Sequence of chain 5.A:
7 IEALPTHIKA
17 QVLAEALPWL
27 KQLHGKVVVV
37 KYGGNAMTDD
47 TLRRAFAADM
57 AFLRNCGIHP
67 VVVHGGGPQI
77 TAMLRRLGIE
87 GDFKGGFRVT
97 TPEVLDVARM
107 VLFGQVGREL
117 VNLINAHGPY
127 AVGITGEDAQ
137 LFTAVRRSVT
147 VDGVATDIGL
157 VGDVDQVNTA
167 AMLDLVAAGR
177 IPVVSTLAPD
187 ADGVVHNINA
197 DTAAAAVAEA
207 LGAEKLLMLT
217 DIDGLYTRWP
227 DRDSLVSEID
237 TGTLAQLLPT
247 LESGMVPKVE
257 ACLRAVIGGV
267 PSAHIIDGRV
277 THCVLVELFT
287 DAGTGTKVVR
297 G

Sequence of chain 2.A:
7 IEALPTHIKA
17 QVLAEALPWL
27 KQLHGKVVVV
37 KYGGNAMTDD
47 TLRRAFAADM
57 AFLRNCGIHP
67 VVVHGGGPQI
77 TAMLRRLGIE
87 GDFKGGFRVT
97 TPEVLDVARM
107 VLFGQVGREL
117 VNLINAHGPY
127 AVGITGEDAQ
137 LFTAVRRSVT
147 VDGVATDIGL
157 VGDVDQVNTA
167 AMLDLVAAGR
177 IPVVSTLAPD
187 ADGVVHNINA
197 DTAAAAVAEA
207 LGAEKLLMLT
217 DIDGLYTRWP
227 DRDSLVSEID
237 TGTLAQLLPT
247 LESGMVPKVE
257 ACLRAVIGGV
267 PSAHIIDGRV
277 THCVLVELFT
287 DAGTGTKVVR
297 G

Binding-site contacts:
Ligand atom C11 contacts residue PIY1 of chain 5.D at 0.5 Å.
Ligand atom C7 contacts residue VAL128 of chain 5.A at 3.6 Å (hydrophobic).
Ligand atom C9 contacts residue PIY1 of chain 5.D at 0.8 Å.
Ligand atom C7 contacts residue VAL128 of chain 2.A at 4.0 Å (hydrophobic).
Ligand atom N1 contacts residue LEU171 of chain 5.A at 3.6 Å.
Ligand atom C2 contacts residue PIY1 of chain 5.D at 0.3 Å.
Ligand atom C8 contacts residue VAL128 of chain 5.A at 3.6 Å (hydrophobic).
Ligand atom C5 contacts residue ILE130 of chain 5.A at 3.5 Å (hydrophobic).
Ligand atom N1 contacts residue LEU171 of chain 2.A at 3.9 Å.
Ligand atom C2 contacts residue LEU171 of chain 2.A at 4.0 Å (hydrophobic).
Ligand atom C4 contacts residue PIY1 of chain 5.D at 0.8 Å.
Ligand atom C9 contacts residue ALA135 of chain 2.A at 4.1 Å (hydrophobic).
Ligand atom C9 contacts residue LEU137 of chain 2.A at 3.9 Å (hydrophobic).
Ligand atom C7 contacts residue ILE130 of chain 2.A at 3.6 Å (hydrophobic).
Ligand atom C5 contacts residue PIY1 of chain 5.D at 0.6 Å.
Ligand atom N3 contacts residue VAL128 of chain 5.A at 3.8 Å.
Ligand atom C7 contacts residue PIY1 of chain 5.D at 0.5 Å.
Ligand atom C8 contacts residue LEU171 of chain 2.A at 4.2 Å (hydrophobic).
Ligand atom C9 contacts residue VAL128 of chain 5.A at 3.7 Å (hydrophobic).
Ligand atom C8 contacts residue LEU137 of chain 2.A at 3.8 Å (hydrophobic).
Ligand atom C8 contacts residue PIY1 of chain 5.D at 0.6 Å.
Ligand atom C2 contacts residue VAL128 of chain 5.A at 4.1 Å (hydrophobic).
Ligand atom N1 contacts residue PIY1 of chain 5.D at 0.5 Å.
Ligand atom C6 contacts residue LEU171 of chain 5.A at 4.0 Å (hydrophobic).
Ligand atom C5 contacts residue VAL128 of chain 2.A at 3.5 Å (hydrophobic).
Ligand atom C10 contacts residue VAL128 of chain 5.A at 4.1 Å (hydrophobic).
Ligand atom C2 contacts residue VAL128 of chain 2.A at 3.8 Å (hydrophobic).
Ligand atom C2 contacts residue LEU171 of chain 5.A at 3.8 Å (hydrophobic).
Ligand atom C6 contacts residue LEU171 of chain 2.A at 3.7 Å (hydrophobic).
Ligand atom N3 contacts residue PIY1 of chain 5.D at 0.5 Å.
Ligand atom C11 contacts residue LEU171 of chain 5.A at 3.6 Å (hydrophobic).
Ligand atom C10 contacts residue PIY1 of chain 5.D at 1.2 Å.
Ligand atom C4 contacts residue VAL128 of chain 2.A at 3.6 Å (hydrophobic).
Ligand atom N3 contacts residue ILE130 of chain 5.A at 3.7 Å.
Ligand atom C8 contacts residue ILE130 of chain 2.A at 3.6 Å (hydrophobic).
Ligand atom C11 contacts residue LEU171 of chain 2.A at 3.6 Å (hydrophobic).
Ligand atom C6 contacts residue VAL128 of chain 5.A at 3.8 Å (hydrophobic).
Ligand atom C6 contacts residue PIY1 of chain 5.D at 0.3 Å.
Ligand atom C10 contacts residue LEU171 of chain 2.A at 4.1 Å (hydrophobic).
Ligand atom N3 contacts residue VAL128 of chain 2.A at 3.4 Å.

A protein and the small-molecule ligand that binds it are described below.
Small molecule (SMILES): c1ccc(-c2ncc[nH]2)cc1